Sequence of chain 4.D:
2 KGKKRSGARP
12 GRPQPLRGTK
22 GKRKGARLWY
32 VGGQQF

Sequence of chain 3.B:
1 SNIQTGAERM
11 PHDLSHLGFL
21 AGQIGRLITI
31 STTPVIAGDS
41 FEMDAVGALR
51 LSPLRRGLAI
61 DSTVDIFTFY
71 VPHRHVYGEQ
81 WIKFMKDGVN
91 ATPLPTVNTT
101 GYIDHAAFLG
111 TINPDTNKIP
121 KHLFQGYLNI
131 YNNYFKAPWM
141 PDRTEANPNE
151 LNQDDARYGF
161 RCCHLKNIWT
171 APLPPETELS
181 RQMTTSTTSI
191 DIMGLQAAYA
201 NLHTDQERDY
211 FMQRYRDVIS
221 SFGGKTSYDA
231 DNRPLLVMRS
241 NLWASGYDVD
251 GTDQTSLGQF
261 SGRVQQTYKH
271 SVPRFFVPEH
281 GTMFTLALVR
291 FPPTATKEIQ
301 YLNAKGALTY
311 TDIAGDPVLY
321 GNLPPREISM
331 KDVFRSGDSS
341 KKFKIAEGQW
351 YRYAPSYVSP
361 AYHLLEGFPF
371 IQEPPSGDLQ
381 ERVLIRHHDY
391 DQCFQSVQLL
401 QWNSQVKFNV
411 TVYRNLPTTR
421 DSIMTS

Binding-site contacts:
Ligand atom C5 contacts residue GLY26 of chain 4.D at 3.5 Å.
Ligand atom N9 contacts residue ALA27 of chain 4.D at 3.1 Å.
Ligand atom O5' contacts residue ARG28 of chain 4.D at 3.1 Å (salt-bridge).
Ligand atom C4' contacts residue THR5 of chain 6.B at 2.6 Å.
Ligand atom OP1 contacts residue ARG28 of chain 4.D at 2.7 Å (salt-bridge).
Ligand atom N7 contacts residue GLY26 of chain 4.D at 2.7 Å.
Ligand atom C8 contacts residue ARG28 of chain 4.D at 3.1 Å.
Ligand atom C5' contacts residue THR5 of chain 6.B at 3.1 Å.
Ligand atom O4' contacts residue GLY6 of chain 6.B at 2.9 Å.
Ligand atom N6 contacts residue ASP217 of chain 4.B at 2.8 Å (salt-bridge).
Ligand atom P contacts residue ARG28 of chain 4.D at 3.4 Å.
Ligand atom OP1 contacts residue ARG420 of chain 3.B at 2.4 Å (salt-bridge).
Ligand atom O3' contacts residue ARG420 of chain 3.B at 1.7 Å (salt-bridge).
Ligand atom C4' contacts residue GLY6 of chain 6.B at 3.1 Å.
Ligand atom O3' contacts residue TYR31 of chain 4.D at 3.2 Å (h-bond).
Ligand atom O5' contacts residue ARG420 of chain 3.B at 2.9 Å (salt-bridge).
Ligand atom P contacts residue GLU207 of chain 4.B at 3.4 Å.
Ligand atom OP1 contacts residue PHE211 of chain 4.B at 2.1 Å.
Ligand atom OP2 contacts residue GLU207 of chain 4.B at 2.0 Å (salt-bridge).
Ligand atom N6 contacts residue GLY26 of chain 4.D at 3.1 Å.
Ligand atom P contacts residue TYR31 of chain 4.D at 3.5 Å.
Ligand atom C4' contacts residue ARG420 of chain 3.B at 3.4 Å.
Ligand atom C1' contacts residue GLY6 of chain 6.B at 2.9 Å.
Ligand atom O4' contacts residue ARG420 of chain 3.B at 3.2 Å (salt-bridge).
Ligand atom O5' contacts residue TYR31 of chain 4.D at 2.2 Å (h-bond).
Ligand atom C8 contacts residue ALA27 of chain 4.D at 2.0 Å (hydrophobic).
Ligand atom O3' contacts residue GLY6 of chain 6.B at 2.3 Å (h-bond).
Ligand atom N6 contacts residue ALA27 of chain 4.D at 3.2 Å (h-bond).
Ligand atom C3' contacts residue GLY6 of chain 6.B at 3.2 Å.
Ligand atom OP2 contacts residue ARG420 of chain 3.B at 3.4 Å (salt-bridge).
Ligand atom O3' contacts residue THR5 of chain 6.B at 3.1 Å (h-bond).
Ligand atom C6 contacts residue ALA7 of chain 6.B at 2.7 Å (hydrophobic).
Ligand atom C5 contacts residue ALA7 of chain 6.B at 2.7 Å (hydrophobic).
Ligand atom C3' contacts residue THR5 of chain 6.B at 3.2 Å.
Ligand atom C5' contacts residue ARG28 of chain 4.D at 2.8 Å.
Ligand atom C5' contacts residue TYR31 of chain 4.D at 3.0 Å (hydrophobic).
Ligand atom P contacts residue ARG420 of chain 3.B at 2.5 Å.
Ligand atom C5 contacts residue ALA27 of chain 4.D at 2.9 Å (hydrophobic).
Ligand atom N7 contacts residue ALA27 of chain 4.D at 1.6 Å.
Ligand atom OP1 contacts residue THR418 of chain 3.B at 3.2 Å.

Sequence of chain 6.B:
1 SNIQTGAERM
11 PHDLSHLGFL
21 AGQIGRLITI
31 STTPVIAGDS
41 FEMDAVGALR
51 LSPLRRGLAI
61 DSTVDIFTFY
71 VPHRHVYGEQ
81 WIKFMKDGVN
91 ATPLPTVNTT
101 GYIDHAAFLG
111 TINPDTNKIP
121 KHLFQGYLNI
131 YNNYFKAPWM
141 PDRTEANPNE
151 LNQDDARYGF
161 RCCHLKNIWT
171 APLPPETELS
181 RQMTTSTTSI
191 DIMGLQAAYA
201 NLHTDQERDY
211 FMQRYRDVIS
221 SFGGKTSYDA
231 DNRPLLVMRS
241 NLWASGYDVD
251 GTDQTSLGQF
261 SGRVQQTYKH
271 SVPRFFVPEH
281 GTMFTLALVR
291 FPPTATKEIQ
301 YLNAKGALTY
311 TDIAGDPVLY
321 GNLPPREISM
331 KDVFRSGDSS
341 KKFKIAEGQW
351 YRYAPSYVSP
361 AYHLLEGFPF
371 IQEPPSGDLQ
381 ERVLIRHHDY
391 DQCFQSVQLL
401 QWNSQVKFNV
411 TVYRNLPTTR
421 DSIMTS

Sequence of chain 4.B:
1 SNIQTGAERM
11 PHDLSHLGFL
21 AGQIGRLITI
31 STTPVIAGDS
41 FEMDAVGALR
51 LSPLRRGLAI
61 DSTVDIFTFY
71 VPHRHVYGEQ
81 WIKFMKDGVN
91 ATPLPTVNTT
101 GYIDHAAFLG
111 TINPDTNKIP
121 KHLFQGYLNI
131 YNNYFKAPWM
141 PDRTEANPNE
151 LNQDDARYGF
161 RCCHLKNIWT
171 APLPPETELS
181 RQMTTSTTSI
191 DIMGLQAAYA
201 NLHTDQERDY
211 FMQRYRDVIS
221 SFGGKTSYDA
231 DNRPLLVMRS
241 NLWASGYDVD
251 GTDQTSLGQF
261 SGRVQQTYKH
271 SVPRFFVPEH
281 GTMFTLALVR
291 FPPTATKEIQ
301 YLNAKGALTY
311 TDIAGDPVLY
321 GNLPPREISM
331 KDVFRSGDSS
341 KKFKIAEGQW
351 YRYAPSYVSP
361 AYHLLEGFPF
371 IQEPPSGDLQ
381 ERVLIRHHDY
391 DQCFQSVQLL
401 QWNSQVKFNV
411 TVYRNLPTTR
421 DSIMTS

A protein and the small-molecule ligand that binds it are described below.
Small molecule (SMILES): N=c1ccn([C@H]2C[C@H](O)[C@@H](CO[P](=O)(O)O[C@H]3C[C@H](n4cnc5c(N)ncnc54)O[C@@H]3CO[P](=O)(O)O[C@H]3C[C@H](n4cnc5c(N)ncnc54)O[C@@H]3CO[P](=O)(O)O[C@H]3C[C@H](n4cnc5c(N)ncnc54)O[C@@H]3COP(=O)(O)O)O2)c(=O)[nH]1